Binding-site contacts:
Ligand atom C1 contacts residue ASN12 of chain 34.M at 2.2 Å.
Ligand atom O7 contacts residue ASN12 of chain 34.M at 3.6 Å.
Ligand atom C7 contacts residue ASN12 of chain 34.M at 3.9 Å.
Ligand atom C5 contacts residue ASN12 of chain 34.M at 4.2 Å.
Ligand atom O5 contacts residue ASN12 of chain 34.M at 2.8 Å (h-bond).
Ligand atom C2 contacts residue ASN12 of chain 34.M at 3.3 Å.
Ligand atom N2 contacts residue ASN12 of chain 34.M at 3.8 Å.

This small molecule binds to this protein.
Small molecule (SMILES): CC(=O)N[C@H]1[C@H](O[C@H]2[C@H](O)[C@@H](NC(C)=O)CO[C@@H]2CO)O[C@H](CO)[C@@H](O)[C@@H]1O

Sequence of chain 34.M:
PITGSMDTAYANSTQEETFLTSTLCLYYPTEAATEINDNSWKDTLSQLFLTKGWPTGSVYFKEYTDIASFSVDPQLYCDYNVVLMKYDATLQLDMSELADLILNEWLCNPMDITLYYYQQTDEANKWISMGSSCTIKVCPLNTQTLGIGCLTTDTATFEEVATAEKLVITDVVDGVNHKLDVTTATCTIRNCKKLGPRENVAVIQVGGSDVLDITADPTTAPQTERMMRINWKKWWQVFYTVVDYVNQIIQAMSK